Binding-site contacts:
Ligand atom CA contacts residue ASP98 of chain 1.A at 3.8 Å.
Ligand atom N contacts residue ASN256 of chain 1.B at 3.8 Å.
Ligand atom C contacts residue SER66 of chain 1.A at 3.4 Å.
Ligand atom O contacts residue GLY19 of chain 1.A at 3.5 Å.
Ligand atom OD1 contacts residue ALA122 of chain 1.A at 3.8 Å.
Ligand atom C contacts residue THR97 of chain 1.A at 3.8 Å.
Ligand atom OXT contacts residue GLY96 of chain 1.A at 3.3 Å.
Ligand atom OXT contacts residue SER66 of chain 1.A at 2.5 Å (h-bond).
Ligand atom OD1 contacts residue GLY96 of chain 1.A at 3.4 Å.
Ligand atom OD1 contacts residue THR20 of chain 1.A at 3.0 Å (h-bond).
Ligand atom N contacts residue GLU291 of chain 1.B at 2.6 Å (salt-bridge).
Ligand atom O contacts residue THR20 of chain 1.A at 4.1 Å.
Ligand atom OXT contacts residue GLN67 of chain 1.A at 4.0 Å.
Ligand atom OD1 contacts residue GLY19 of chain 1.A at 4.0 Å.
Ligand atom OD2 contacts residue MET123 of chain 1.A at 4.2 Å.
Ligand atom OD2 contacts residue THR20 of chain 1.A at 3.0 Å (h-bond).
Ligand atom CG contacts residue ALA122 of chain 1.A at 3.6 Å (hydrophobic).
Ligand atom CG contacts residue THR97 of chain 1.A at 2.9 Å.
Ligand atom O contacts residue GLY65 of chain 1.A at 3.3 Å.
Ligand atom OD1 contacts residue THR97 of chain 1.A at 3.1 Å (h-bond).
Ligand atom OXT contacts residue ASP98 of chain 1.A at 3.0 Å (salt-bridge).
Ligand atom N contacts residue ASP98 of chain 1.A at 2.9 Å (salt-bridge).
Ligand atom O contacts residue GLN67 of chain 1.A at 3.6 Å (h-bond).
Ligand atom OD2 contacts residue ALA122 of chain 1.A at 2.8 Å (h-bond).
Ligand atom CG contacts residue THR20 of chain 1.A at 2.7 Å.
Ligand atom O contacts residue GLY96 of chain 1.A at 3.2 Å.
Ligand atom N contacts residue GLN67 of chain 1.A at 3.0 Å (h-bond).
Ligand atom CB contacts residue GLU291 of chain 1.B at 3.6 Å.
Ligand atom OXT contacts residue THR97 of chain 1.A at 3.2 Å (h-bond).
Ligand atom CA contacts residue THR20 of chain 1.A at 3.4 Å.
Ligand atom CB contacts residue THR20 of chain 1.A at 3.2 Å.
Ligand atom CA contacts residue GLN67 of chain 1.A at 3.9 Å.
Ligand atom C contacts residue GLN67 of chain 1.A at 3.6 Å.
Ligand atom C contacts residue ASP98 of chain 1.A at 4.0 Å.
Ligand atom O contacts residue SER66 of chain 1.A at 2.8 Å (h-bond).
Ligand atom CB contacts residue ASP98 of chain 1.A at 3.4 Å.
Ligand atom CB contacts residue THR97 of chain 1.A at 3.3 Å.
Ligand atom CA contacts residue GLU291 of chain 1.B at 3.4 Å.
Ligand atom OD2 contacts residue THR97 of chain 1.A at 2.8 Å (h-bond).
Ligand atom C contacts residue GLY96 of chain 1.A at 3.4 Å.

A small-molecule ligand and the protein it binds are described below.
Small molecule (SMILES): N[C@@H](CC(=O)O)C(=O)O

Sequence of chain 1.A:
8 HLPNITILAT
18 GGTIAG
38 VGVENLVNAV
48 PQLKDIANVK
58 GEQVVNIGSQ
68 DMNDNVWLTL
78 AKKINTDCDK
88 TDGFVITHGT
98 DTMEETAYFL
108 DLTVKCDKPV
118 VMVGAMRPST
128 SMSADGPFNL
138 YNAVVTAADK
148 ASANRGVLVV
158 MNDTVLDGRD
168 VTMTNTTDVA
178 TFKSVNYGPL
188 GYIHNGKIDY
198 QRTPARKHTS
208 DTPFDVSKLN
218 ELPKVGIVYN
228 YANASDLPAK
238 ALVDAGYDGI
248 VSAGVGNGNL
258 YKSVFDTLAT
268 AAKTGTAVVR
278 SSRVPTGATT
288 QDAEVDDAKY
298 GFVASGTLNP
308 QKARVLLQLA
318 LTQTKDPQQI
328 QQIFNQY

Sequence of chain 1.B:
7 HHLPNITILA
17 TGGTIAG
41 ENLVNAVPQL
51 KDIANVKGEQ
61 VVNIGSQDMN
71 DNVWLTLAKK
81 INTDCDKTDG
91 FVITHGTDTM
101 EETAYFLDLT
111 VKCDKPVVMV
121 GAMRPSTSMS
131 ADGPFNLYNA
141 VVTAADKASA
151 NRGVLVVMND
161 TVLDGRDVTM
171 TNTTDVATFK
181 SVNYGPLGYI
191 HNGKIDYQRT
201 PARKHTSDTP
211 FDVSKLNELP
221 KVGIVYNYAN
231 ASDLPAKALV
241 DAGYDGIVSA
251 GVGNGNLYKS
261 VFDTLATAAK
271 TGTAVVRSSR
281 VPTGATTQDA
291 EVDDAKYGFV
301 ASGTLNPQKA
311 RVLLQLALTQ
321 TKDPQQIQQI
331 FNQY